Binding-site contacts:
Ligand atom C8 contacts residue VAL291 of chain 1.C at 4.3 Å (hydrophobic).
Ligand atom O5 contacts residue ASN292 of chain 1.C at 3.8 Å.
Ligand atom C4 contacts residue ASN279 of chain 1.C at 4.2 Å.
Ligand atom C1 contacts residue ASN292 of chain 1.C at 4.1 Å.
Ligand atom C6 contacts residue ASN292 of chain 1.C at 3.9 Å.
Ligand atom N2 contacts residue ASN279 of chain 1.C at 3.0 Å (h-bond).
Ligand atom C7 contacts residue ASN279 of chain 1.C at 3.3 Å.
Ligand atom C1 contacts residue VAL291 of chain 1.C at 3.6 Å (hydrophobic).
Ligand atom C5 contacts residue ASN292 of chain 1.C at 3.8 Å.
Ligand atom C6 contacts residue GLU69 of chain 1.D at 4.4 Å.
Ligand atom O5 contacts residue ASN279 of chain 1.C at 2.3 Å (h-bond).
Ligand atom C3 contacts residue VAL291 of chain 1.C at 4.2 Å (hydrophobic).
Ligand atom C3 contacts residue ASN279 of chain 1.C at 3.8 Å.
Ligand atom C8 contacts residue SER39 of chain 1.C at 3.3 Å.
Ligand atom C8 contacts residue GLU69 of chain 1.D at 3.4 Å.
Ligand atom N2 contacts residue VAL291 of chain 1.C at 3.6 Å.
Ligand atom C2 contacts residue VAL291 of chain 1.C at 4.0 Å (hydrophobic).
Ligand atom C7 contacts residue VAL291 of chain 1.C at 4.4 Å (hydrophobic).
Ligand atom C2 contacts residue ASN279 of chain 1.C at 2.5 Å.
Ligand atom O7 contacts residue ASN279 of chain 1.C at 3.1 Å (h-bond).
Ligand atom C5 contacts residue ASN279 of chain 1.C at 3.6 Å.
Ligand atom C1 contacts residue ASN279 of chain 1.C at 1.4 Å.

A small-molecule ligand and the protein it binds are described below.
Small molecule (SMILES): CC(=O)N[C@H]1[C@H](O[C@H]2[C@H](O)[C@@H](NC(C)=O)CO[C@@H]2CO)O[C@H](CO)[C@@H](O)[C@@H]1O

Sequence of chain 1.C:
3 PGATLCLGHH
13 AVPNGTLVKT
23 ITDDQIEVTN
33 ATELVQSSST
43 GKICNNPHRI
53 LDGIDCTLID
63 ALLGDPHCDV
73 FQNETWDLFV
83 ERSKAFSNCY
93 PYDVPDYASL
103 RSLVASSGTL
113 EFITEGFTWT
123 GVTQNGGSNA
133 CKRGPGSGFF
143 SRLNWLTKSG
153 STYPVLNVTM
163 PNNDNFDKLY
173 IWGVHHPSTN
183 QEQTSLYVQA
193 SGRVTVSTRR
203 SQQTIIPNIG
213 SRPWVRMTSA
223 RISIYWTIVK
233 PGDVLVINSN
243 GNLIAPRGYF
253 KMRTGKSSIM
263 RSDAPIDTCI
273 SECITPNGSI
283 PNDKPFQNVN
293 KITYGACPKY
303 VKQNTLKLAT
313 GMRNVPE

Sequence of chain 1.D:
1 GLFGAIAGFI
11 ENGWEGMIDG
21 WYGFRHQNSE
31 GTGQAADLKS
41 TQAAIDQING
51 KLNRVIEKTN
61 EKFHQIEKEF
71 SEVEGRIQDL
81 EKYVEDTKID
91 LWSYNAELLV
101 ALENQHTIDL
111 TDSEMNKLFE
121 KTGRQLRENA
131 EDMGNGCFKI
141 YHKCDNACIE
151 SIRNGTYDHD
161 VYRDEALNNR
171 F